Sequence of chain 1.B:
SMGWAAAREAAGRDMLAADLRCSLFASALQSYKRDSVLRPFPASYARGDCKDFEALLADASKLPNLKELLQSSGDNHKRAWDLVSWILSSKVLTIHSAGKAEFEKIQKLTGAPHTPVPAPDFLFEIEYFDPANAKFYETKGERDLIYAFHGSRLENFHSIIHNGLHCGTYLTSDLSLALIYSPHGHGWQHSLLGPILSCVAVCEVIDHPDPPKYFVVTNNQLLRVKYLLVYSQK

Binding-site contacts:
Ligand atom N6A contacts residue GLY185 of chain 1.B at 2.8 Å (h-bond).
Ligand atom C5A contacts residue ILE181 of chain 1.B at 3.6 Å (hydrophobic).
Ligand atom N7N contacts residue GLY172 of chain 1.B at 2.9 Å (h-bond).
Ligand atom C8A contacts residue HIS187 of chain 1.B at 3.4 Å.
Ligand atom C4A contacts residue HIS187 of chain 1.B at 3.7 Å.
Ligand atom N6A contacts residue SER180 of chain 1.B at 3.4 Å (h-bond).
Ligand atom C6A contacts residue HIS187 of chain 1.B at 3.4 Å.
Ligand atom O1A contacts residue TYR201 of chain 1.B at 3.4 Å.
Ligand atom C4' contacts residue TYR212 of chain 1.B at 3.4 Å (hydrophobic).
Ligand atom O7N contacts residue HIS171 of chain 1.B at 3.5 Å.
Ligand atom N1N contacts residue TYR212 of chain 1.B at 3.4 Å.
Ligand atom N3A contacts residue ASN177 of chain 1.B at 3.7 Å.
Ligand atom C7N contacts residue GLY172 of chain 1.B at 3.6 Å.
Ligand atom N7A contacts residue LEU186 of chain 1.B at 3.5 Å.
Ligand atom N7N contacts residue HIS171 of chain 1.B at 3.5 Å (h-bond).
Ligand atom C2N contacts residue TYR212 of chain 1.B at 3.7 Å (hydrophobic).
Ligand atom C2B contacts residue HIS171 of chain 1.B at 3.4 Å.
Ligand atom C5N contacts residue TYR212 of chain 1.B at 3.7 Å (hydrophobic).
Ligand atom C8A contacts residue LEU186 of chain 1.B at 3.7 Å (hydrophobic).
Ligand atom C5N contacts residue TYR273 of chain 1.B at 3.7 Å (hydrophobic).
Ligand atom O2D contacts residue TYR273 of chain 1.B at 3.2 Å.
Ligand atom O2B contacts residue SER173 of chain 1.B at 2.8 Å (h-bond).
Ligand atom C6A contacts residue ILE181 of chain 1.B at 3.7 Å (hydrophobic).
Ligand atom C6A contacts residue SER180 of chain 1.B at 3.6 Å.
Ligand atom N6A contacts residue HIS187 of chain 1.B at 3.3 Å.
Ligand atom C6N contacts residue TYR212 of chain 1.B at 3.6 Å (hydrophobic).
Ligand atom N7A contacts residue HIS187 of chain 1.B at 2.8 Å (h-bond).
Ligand atom N7N contacts residue TYR212 of chain 1.B at 3.7 Å.
Ligand atom N1A contacts residue HIS187 of chain 1.B at 3.5 Å (h-bond).
Ligand atom N1A contacts residue SER180 of chain 1.B at 2.9 Å (h-bond).
Ligand atom O2D contacts residue TYR201 of chain 1.B at 3.1 Å.
Ligand atom C6N contacts residue TYR273 of chain 1.B at 3.7 Å (hydrophobic).
Ligand atom O3B contacts residue SER173 of chain 1.B at 3.4 Å (h-bond).
Ligand atom C5A contacts residue HIS187 of chain 1.B at 3.4 Å.
Ligand atom C3N contacts residue TYR212 of chain 1.B at 3.5 Å (hydrophobic).
Ligand atom C1D contacts residue TYR212 of chain 1.B at 3.5 Å (hydrophobic).
Ligand atom O7N contacts residue GLY172 of chain 1.B at 2.9 Å (h-bond).
Ligand atom C4N contacts residue TYR212 of chain 1.B at 3.7 Å (hydrophobic).
Ligand atom O2B contacts residue HIS171 of chain 1.B at 2.7 Å (h-bond).
Ligand atom C2D contacts residue TYR201 of chain 1.B at 3.6 Å (hydrophobic).

The small molecule below binds the protein below.
Small molecule (SMILES): NC(=O)c1ccc[n+]([C@@H]2C[C@H](COP(=O)(O)OP(=O)(O)OC[C@H]3O[C@@H](n4cnc5c(N)ncnc54)[C@H](O)[C@@H]3O)[C@@H](O)[C@H]2O)c1